Sequence of chain 1.A:
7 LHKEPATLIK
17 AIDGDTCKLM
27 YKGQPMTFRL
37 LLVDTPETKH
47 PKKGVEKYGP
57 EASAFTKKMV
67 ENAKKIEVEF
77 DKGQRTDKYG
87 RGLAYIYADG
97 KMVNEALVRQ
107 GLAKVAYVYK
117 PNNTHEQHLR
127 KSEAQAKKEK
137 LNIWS

This small molecule binds to this protein.
Small molecule (SMILES): Cc1cn([C@H]2C[C@H](OP(=O)(O)O)[C@@H](COP(=O)(O)O)O2)c(=O)[nH]c1=O

Binding-site contacts:
Ligand atom O5P contacts residue ARG87 of chain 1.A at 2.8 Å (salt-bridge).
Ligand atom O4' contacts residue ARG87 of chain 1.A at 2.9 Å (salt-bridge).
Ligand atom O5P contacts residue ARG35 of chain 1.A at 3.0 Å (salt-bridge).
Ligand atom O4P contacts residue ASP40 of chain 1.A at 3.2 Å (salt-bridge).
Ligand atom C4' contacts residue ARG87 of chain 1.A at 3.7 Å.
Ligand atom O4 contacts residue LEU37 of chain 1.A at 4.0 Å.
Ligand atom N3 contacts residue TYR115 of chain 1.A at 3.5 Å.
Ligand atom O2 contacts residue TYR115 of chain 1.A at 4.0 Å.
Ligand atom C5M contacts residue ARG35 of chain 1.A at 3.8 Å.
Ligand atom C4 contacts residue TYR115 of chain 1.A at 3.9 Å (hydrophobic).
Ligand atom O2P contacts residue TYR85 of chain 1.A at 2.9 Å (h-bond).
Ligand atom C6 contacts residue TYR113 of chain 1.A at 4.0 Å (hydrophobic).
Ligand atom C5' contacts residue TYR113 of chain 1.A at 3.5 Å (hydrophobic).
Ligand atom P1 contacts residue LYS84 of chain 1.A at 3.7 Å.
Ligand atom O4 contacts residue TYR115 of chain 1.A at 3.9 Å.
Ligand atom P2 contacts residue ARG87 of chain 1.A at 4.0 Å.
Ligand atom C4 contacts residue LEU89 of chain 1.A at 3.6 Å (hydrophobic).
Ligand atom C1' contacts residue ARG87 of chain 1.A at 4.0 Å.
Ligand atom C5 contacts residue LEU89 of chain 1.A at 4.0 Å (hydrophobic).
Ligand atom P2 contacts residue CA1 of chain 1.B at 3.9 Å.
Ligand atom C2' contacts residue TYR113 of chain 1.A at 3.5 Å (hydrophobic).
Ligand atom P2 contacts residue ARG35 of chain 1.A at 3.6 Å.
Ligand atom O4P contacts residue CA1 of chain 1.B at 2.7 Å.
Ligand atom C5 contacts residue TYR113 of chain 1.A at 3.8 Å (hydrophobic).
Ligand atom C5' contacts residue ARG87 of chain 1.A at 4.0 Å.
Ligand atom P1 contacts residue TYR85 of chain 1.A at 3.5 Å.
Ligand atom O4P contacts residue ARG35 of chain 1.A at 2.9 Å (salt-bridge).
Ligand atom C2 contacts residue TYR115 of chain 1.A at 3.8 Å (hydrophobic).
Ligand atom O5' contacts residue ARG35 of chain 1.A at 3.5 Å (salt-bridge).
Ligand atom C3' contacts residue TYR113 of chain 1.A at 3.9 Å (hydrophobic).
Ligand atom O4 contacts residue LEU89 of chain 1.A at 3.5 Å.
Ligand atom O1P contacts residue LYS84 of chain 1.A at 2.7 Å (salt-bridge).
Ligand atom O1P contacts residue TYR85 of chain 1.A at 3.0 Å (h-bond).
Ligand atom C5M contacts residue TYR113 of chain 1.A at 3.7 Å (hydrophobic).
Ligand atom O3' contacts residue LYS84 of chain 1.A at 3.3 Å (salt-bridge).
Ligand atom O4P contacts residue ASP21 of chain 1.A at 4.0 Å.
Ligand atom C2 contacts residue ASP83 of chain 1.A at 3.9 Å.
Ligand atom C5M contacts residue LEU36 of chain 1.A at 3.8 Å (hydrophobic).
Ligand atom O5' contacts residue ARG87 of chain 1.A at 3.2 Å (salt-bridge).
Ligand atom O2 contacts residue ASP83 of chain 1.A at 3.7 Å.